Binding-site contacts:
Ligand atom O7 contacts residue ASN126 of chain 1.F at 3.2 Å (h-bond).
Ligand atom C2 contacts residue ASN126 of chain 1.F at 2.5 Å.
Ligand atom C8 contacts residue SER125 of chain 1.F at 3.6 Å.
Ligand atom N2 contacts residue ASN126 of chain 1.F at 2.8 Å (h-bond).
Ligand atom C8 contacts residue ASN126 of chain 1.F at 3.8 Å.
Ligand atom C4 contacts residue ASN126 of chain 1.F at 4.2 Å.
Ligand atom O7 contacts residue SER125 of chain 1.F at 3.3 Å (h-bond).
Ligand atom C7 contacts residue SER125 of chain 1.F at 3.9 Å.
Ligand atom C3 contacts residue ASN126 of chain 1.F at 3.8 Å.
Ligand atom C5 contacts residue ASN126 of chain 1.F at 3.7 Å.
Ligand atom C1 contacts residue ASN126 of chain 1.F at 1.5 Å.
Ligand atom C7 contacts residue ASN126 of chain 1.F at 3.4 Å.
Ligand atom O5 contacts residue ASN126 of chain 1.F at 2.5 Å (h-bond).

Sequence of chain 1.F:
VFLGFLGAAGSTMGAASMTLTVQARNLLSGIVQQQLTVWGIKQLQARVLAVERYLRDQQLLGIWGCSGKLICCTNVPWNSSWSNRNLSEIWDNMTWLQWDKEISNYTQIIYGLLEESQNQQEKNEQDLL

A small-molecule ligand and the protein it binds are described below.
Small molecule (SMILES): CC(=O)N[C@@H]1[C@@H](O)[C@H](O)[C@@H](CO)O[C@H]1O